Sequence of chain 4.A:
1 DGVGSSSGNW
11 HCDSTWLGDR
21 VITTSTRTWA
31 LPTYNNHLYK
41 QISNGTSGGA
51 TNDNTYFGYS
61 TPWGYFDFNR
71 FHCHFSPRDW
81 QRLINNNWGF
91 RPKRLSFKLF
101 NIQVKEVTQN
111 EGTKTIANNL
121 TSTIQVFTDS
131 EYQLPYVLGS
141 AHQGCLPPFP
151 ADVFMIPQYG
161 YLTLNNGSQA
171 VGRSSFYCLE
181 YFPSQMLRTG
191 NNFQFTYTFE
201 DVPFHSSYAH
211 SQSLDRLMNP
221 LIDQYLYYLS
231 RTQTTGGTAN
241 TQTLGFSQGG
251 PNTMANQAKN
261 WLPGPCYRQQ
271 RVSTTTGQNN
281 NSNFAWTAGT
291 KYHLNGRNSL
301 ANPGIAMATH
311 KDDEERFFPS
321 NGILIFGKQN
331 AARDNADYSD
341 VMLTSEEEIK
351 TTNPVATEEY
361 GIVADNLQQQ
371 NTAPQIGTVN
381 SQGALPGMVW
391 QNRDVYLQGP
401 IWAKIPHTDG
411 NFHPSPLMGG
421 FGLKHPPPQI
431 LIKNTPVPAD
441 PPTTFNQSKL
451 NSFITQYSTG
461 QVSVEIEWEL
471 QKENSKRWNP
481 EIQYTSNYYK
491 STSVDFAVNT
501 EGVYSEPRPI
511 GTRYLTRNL

A protein and the small-molecule ligand that binds it are described below.
Small molecule (SMILES): Nc1ccn([C@H]2C[C@H](O[P](=O)(O)OC[C@H]3O[C@@H](n4cnc5c(N)ncnc54)C[C@@H]3O)[C@@H](CO)O2)c(=O)n1

Binding-site contacts:
Ligand atom C2' contacts residue HIS413 of chain 4.A at 3.7 Å.
Ligand atom N6 contacts residue PHE421 of chain 4.A at 3.8 Å.
Ligand atom C4 contacts residue PRO203 of chain 4.A at 4.0 Å (hydrophobic).
Ligand atom C5 contacts residue PRO203 of chain 4.A at 4.0 Å (hydrophobic).
Ligand atom C5 contacts residue ARG91 of chain 4.A at 4.2 Å.
Ligand atom C4 contacts residue PRO203 of chain 4.A at 4.1 Å (hydrophobic).
Ligand atom N7 contacts residue PRO203 of chain 4.A at 4.1 Å.
Ligand atom N4 contacts residue ASP201 of chain 4.A at 2.6 Å.
Ligand atom C5 contacts residue ASP201 of chain 4.A at 3.3 Å.
Ligand atom N1 contacts residue VAL202 of chain 4.A at 3.5 Å.
Ligand atom N6 contacts residue VAL202 of chain 4.A at 4.2 Å.
Ligand atom C2' contacts residue PRO414 of chain 4.A at 3.6 Å (hydrophobic).
Ligand atom C5 contacts residue PRO203 of chain 4.A at 3.8 Å (hydrophobic).
Ligand atom C4 contacts residue ASP201 of chain 4.A at 3.5 Å.
Ligand atom C6 contacts residue PRO203 of chain 4.A at 4.0 Å (hydrophobic).
Ligand atom N7 contacts residue HIS413 of chain 4.A at 4.2 Å.
Ligand atom C2' contacts residue PRO203 of chain 4.A at 3.3 Å (hydrophobic).
Ligand atom N6 contacts residue SER415 of chain 4.A at 3.8 Å.
Ligand atom C5 contacts residue VAL202 of chain 4.A at 3.6 Å (hydrophobic).
Ligand atom N7 contacts residue ASN392 of chain 4.A at 4.2 Å.
Ligand atom C2 contacts residue GLY422 of chain 4.A at 3.2 Å.
Ligand atom N4 contacts residue VAL202 of chain 4.A at 2.9 Å (h-bond).
Ligand atom N6 contacts residue GLY422 of chain 4.A at 3.3 Å (h-bond).
Ligand atom O3' contacts residue PRO414 of chain 4.A at 4.2 Å.
Ligand atom C6 contacts residue VAL202 of chain 4.A at 4.1 Å (hydrophobic).
Ligand atom N1 contacts residue GLY422 of chain 4.A at 2.9 Å (h-bond).
Ligand atom C8 contacts residue HIS413 of chain 4.A at 3.9 Å.
Ligand atom N3 contacts residue ASP201 of chain 4.A at 4.2 Å.
Ligand atom C6 contacts residue PRO203 of chain 4.A at 4.0 Å (hydrophobic).
Ligand atom N1 contacts residue PRO203 of chain 4.A at 4.2 Å.
Ligand atom C6 contacts residue GLY422 of chain 4.A at 3.7 Å.
Ligand atom C6 contacts residue VAL202 of chain 4.A at 4.2 Å (hydrophobic).
Ligand atom N6 contacts residue GLY420 of chain 4.A at 3.7 Å.
Ligand atom N7 contacts residue SER415 of chain 4.A at 3.9 Å.
Ligand atom C4 contacts residue VAL202 of chain 4.A at 3.7 Å (hydrophobic).
Ligand atom C2 contacts residue VAL202 of chain 4.A at 4.1 Å (hydrophobic).
Ligand atom C1' contacts residue PRO203 of chain 4.A at 4.1 Å (hydrophobic).
Ligand atom C6 contacts residue SER415 of chain 4.A at 4.1 Å.
Ligand atom C2 contacts residue PRO203 of chain 4.A at 4.0 Å (hydrophobic).
Ligand atom N1 contacts residue PRO203 of chain 4.A at 3.8 Å.